Sequence of chain 1.A:
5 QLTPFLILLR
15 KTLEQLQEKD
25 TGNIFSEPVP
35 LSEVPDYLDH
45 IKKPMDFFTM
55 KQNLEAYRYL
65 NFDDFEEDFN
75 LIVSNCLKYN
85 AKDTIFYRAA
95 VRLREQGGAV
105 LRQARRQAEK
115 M

Binding-site contacts:
Ligand atom CG2 contacts residue TYR83 of chain 1.A at 3.4 Å (hydrophobic).
Ligand atom CD contacts residue ILE28 of chain 1.A at 4.1 Å (hydrophobic).
Ligand atom OH contacts residue VAL33 of chain 1.A at 4.0 Å.
Ligand atom C contacts residue TYR83 of chain 1.A at 3.8 Å (hydrophobic).
Ligand atom CH3 contacts residue PHE29 of chain 1.A at 4.0 Å (hydrophobic).
Ligand atom CB contacts residue TYR83 of chain 1.A at 3.3 Å (hydrophobic).
Ligand atom CA contacts residue HIS44 of chain 1.A at 4.0 Å.
Ligand atom CB contacts residue ASP40 of chain 1.A at 3.9 Å.
Ligand atom NE contacts residue ILE28 of chain 1.A at 3.8 Å.
Ligand atom N contacts residue TYR83 of chain 1.A at 2.9 Å (h-bond).
Ligand atom CD contacts residue VAL38 of chain 1.A at 4.0 Å (hydrophobic).
Ligand atom N contacts residue ASP40 of chain 1.A at 2.8 Å (salt-bridge).
Ligand atom C contacts residue ASP40 of chain 1.A at 3.8 Å.
Ligand atom O contacts residue PHE90 of chain 1.A at 3.7 Å.
Ligand atom CB contacts residue ILE89 of chain 1.A at 4.0 Å (hydrophobic).
Ligand atom CD contacts residue ILE89 of chain 1.A at 3.9 Å (hydrophobic).
Ligand atom CB contacts residue HIS44 of chain 1.A at 3.9 Å.
Ligand atom CH contacts residue VAL33 of chain 1.A at 3.7 Å (hydrophobic).
Ligand atom NZ contacts residue PHE90 of chain 1.A at 3.9 Å.
Ligand atom CH3 contacts residue VAL33 of chain 1.A at 3.8 Å (hydrophobic).
Ligand atom CG contacts residue ASN84 of chain 1.A at 3.8 Å.
Ligand atom OH contacts residue CYS80 of chain 1.A at 3.7 Å.
Ligand atom CG contacts residue VAL38 of chain 1.A at 3.8 Å (hydrophobic).
Ligand atom CB contacts residue PHE90 of chain 1.A at 3.7 Å (hydrophobic).
Ligand atom CE contacts residue ASN84 of chain 1.A at 3.6 Å.
Ligand atom CA contacts residue ASP40 of chain 1.A at 3.6 Å.
Ligand atom CD contacts residue PHE90 of chain 1.A at 4.0 Å (hydrophobic).
Ligand atom CA contacts residue TYR83 of chain 1.A at 3.6 Å (hydrophobic).
Ligand atom O contacts residue HIS44 of chain 1.A at 3.2 Å (h-bond).
Ligand atom OH contacts residue ASN84 of chain 1.A at 2.9 Å (h-bond).
Ligand atom CH3 contacts residue ILE28 of chain 1.A at 3.7 Å (hydrophobic).
Ligand atom CZ contacts residue GLY26 of chain 1.A at 3.8 Å.
Ligand atom NE contacts residue GLY26 of chain 1.A at 3.8 Å.
Ligand atom CH contacts residue ASN84 of chain 1.A at 3.8 Å.
Ligand atom NZ contacts residue VAL33 of chain 1.A at 3.8 Å.
Ligand atom CG2 contacts residue HIS44 of chain 1.A at 3.5 Å.
Ligand atom O contacts residue TYR83 of chain 1.A at 3.7 Å.
Ligand atom NH2 contacts residue GLY26 of chain 1.A at 2.9 Å (h-bond).
Ligand atom OG1 contacts residue TYR83 of chain 1.A at 2.8 Å (h-bond).
Ligand atom CA contacts residue ASP40 of chain 1.A at 3.8 Å.

The protein below binds the small molecule below.
Small molecule (SMILES): CC(=O)NCCCC[C@H](NC(=O)CNC(=O)CNC(=O)[C@@H](NC(=O)[C@@H](N)CO)[C@@H](C)O)C(=O)N[C@@H](C)C(=O)N1CCC[C@H]1C(=O)N[C@H](C=O)CCCN=C(N)N